Binding-site contacts:
Ligand atom O2A contacts residue THR14 of chain 1.D at 3.0 Å (h-bond).
Ligand atom O2A contacts residue GLY12 of chain 1.D at 3.0 Å.
Ligand atom PA contacts residue GLY12 of chain 1.D at 3.6 Å.
Ligand atom O6 contacts residue ASP112 of chain 1.D at 3.6 Å.
Ligand atom O4' contacts residue LYS110 of chain 1.D at 3.1 Å (salt-bridge).
Ligand atom PA contacts residue THR15 of chain 1.D at 3.4 Å.
Ligand atom N7 contacts residue ASN109 of chain 1.D at 3.3 Å (h-bond).
Ligand atom O1A contacts residue THR14 of chain 1.D at 3.0 Å (h-bond).
Ligand atom N2 contacts residue LEU113 of chain 1.D at 3.6 Å.
Ligand atom C8 contacts residue THR15 of chain 1.D at 3.4 Å.
Ligand atom O2A contacts residue LYS13 of chain 1.D at 3.7 Å.
Ligand atom C6 contacts residue ASP112 of chain 1.D at 3.6 Å.
Ligand atom N1 contacts residue LYS110 of chain 1.D at 3.7 Å.
Ligand atom O3B contacts residue LYS118 of chain 1.E at 2.8 Å (salt-bridge).
Ligand atom O1B contacts residue THR14 of chain 1.D at 2.8 Å (h-bond).
Ligand atom PB contacts residue ALA10 of chain 1.D at 3.6 Å.
Ligand atom O6 contacts residue ASN109 of chain 1.D at 3.2 Å (h-bond).
Ligand atom O1A contacts residue LYS118 of chain 1.E at 3.2 Å.
Ligand atom N1 contacts residue ASP112 of chain 1.D at 2.7 Å (salt-bridge).
Ligand atom N2 contacts residue ASP112 of chain 1.D at 2.8 Å (salt-bridge).
Ligand atom O3B contacts residue ALA10 of chain 1.D at 2.7 Å (h-bond).
Ligand atom O5' contacts residue GLY12 of chain 1.D at 3.5 Å.
Ligand atom O2B contacts residue GLY12 of chain 1.D at 3.0 Å (h-bond).
Ligand atom PA contacts residue THR14 of chain 1.D at 3.2 Å.
Ligand atom C6 contacts residue THR144 of chain 1.D at 3.4 Å.
Ligand atom O2B contacts residue ALA10 of chain 1.D at 3.6 Å.
Ligand atom O3A contacts residue THR14 of chain 1.D at 3.1 Å (h-bond).
Ligand atom O2B contacts residue ALA11 of chain 1.D at 3.4 Å (h-bond).
Ligand atom N1 contacts residue THR144 of chain 1.D at 3.3 Å.
Ligand atom O3A contacts residue LYS118 of chain 1.E at 3.7 Å.
Ligand atom C2 contacts residue ASP112 of chain 1.D at 3.5 Å.
Ligand atom O6 contacts residue LYS110 of chain 1.D at 3.6 Å.
Ligand atom O6 contacts residue ALA143 of chain 1.D at 2.7 Å (h-bond).
Ligand atom O2B contacts residue LYS13 of chain 1.D at 2.9 Å (salt-bridge).
Ligand atom N7 contacts residue ALA143 of chain 1.D at 3.4 Å.
Ligand atom O3A contacts residue GLY12 of chain 1.D at 3.7 Å.
Ligand atom O6 contacts residue THR144 of chain 1.D at 3.5 Å (h-bond).
Ligand atom O2A contacts residue THR15 of chain 1.D at 2.4 Å (h-bond).
Ligand atom C5' contacts residue ALA10 of chain 1.D at 3.5 Å (hydrophobic).
Ligand atom O6 contacts residue CYS142 of chain 1.D at 3.3 Å.

Sequence of chain 1.E:
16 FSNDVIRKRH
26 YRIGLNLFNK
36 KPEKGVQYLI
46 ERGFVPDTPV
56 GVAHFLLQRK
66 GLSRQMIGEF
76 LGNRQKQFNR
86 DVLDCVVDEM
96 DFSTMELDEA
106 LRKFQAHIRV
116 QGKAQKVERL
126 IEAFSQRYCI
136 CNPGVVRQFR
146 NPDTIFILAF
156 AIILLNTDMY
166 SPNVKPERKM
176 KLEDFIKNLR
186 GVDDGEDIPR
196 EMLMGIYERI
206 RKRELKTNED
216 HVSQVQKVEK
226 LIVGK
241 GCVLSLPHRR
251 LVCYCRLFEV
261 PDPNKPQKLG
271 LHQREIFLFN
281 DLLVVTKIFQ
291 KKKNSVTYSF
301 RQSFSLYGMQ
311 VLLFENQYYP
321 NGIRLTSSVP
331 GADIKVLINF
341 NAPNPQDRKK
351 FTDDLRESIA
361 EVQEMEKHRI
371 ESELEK

A small-molecule ligand and the protein it binds are described below.
Small molecule (SMILES): Nc1nc2c(ncn2[C@@H]2O[C@H](CO[P](=O)(O)OP(=O)(O)O)[C@@H](OP(=O)(O)O)[C@H]2O)c(=O)[nH]1

Sequence of chain 1.D:
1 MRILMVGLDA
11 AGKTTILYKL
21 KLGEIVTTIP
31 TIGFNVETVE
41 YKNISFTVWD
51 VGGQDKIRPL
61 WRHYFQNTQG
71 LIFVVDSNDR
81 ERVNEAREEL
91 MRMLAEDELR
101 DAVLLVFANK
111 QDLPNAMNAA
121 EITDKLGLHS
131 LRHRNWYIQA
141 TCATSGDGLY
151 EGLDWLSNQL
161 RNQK